Binding-site contacts:
Ligand atom C20 contacts residue ILE86 of chain 1.C at 3.7 Å (hydrophobic).
Ligand atom C49 contacts residue ILE133 of chain 1.C at 3.6 Å (hydrophobic).
Ligand atom C6 contacts residue LEU143 of chain 1.C at 3.7 Å (hydrophobic).
Ligand atom N8 contacts residue ALA42 of chain 1.C at 3.7 Å.
Ligand atom N3 contacts residue MET91 of chain 1.C at 3.0 Å (h-bond).
Ligand atom N21 contacts residue GLU59 of chain 1.C at 3.1 Å (salt-bridge).
Ligand atom O29 contacts residue ASP154 of chain 1.C at 3.0 Å (salt-bridge).
Ligand atom C17 contacts residue GLU59 of chain 1.C at 3.3 Å.
Ligand atom O29 contacts residue VAL72 of chain 1.C at 3.0 Å.
Ligand atom C2 contacts residue MET91 of chain 1.C at 2.9 Å (hydrophobic).
Ligand atom C29 contacts residue MET63 of chain 1.C at 3.6 Å (hydrophobic).
Ligand atom C46 contacts residue ILE66 of chain 1.C at 3.6 Å (hydrophobic).
Ligand atom C20 contacts residue THR88 of chain 1.C at 3.7 Å.
Ligand atom N21 contacts residue ASP154 of chain 1.C at 3.5 Å (salt-bridge).
Ligand atom N10 contacts residue PHE155 of chain 1.C at 3.5 Å.
Ligand atom C20 contacts residue LYS44 of chain 1.C at 3.4 Å.
Ligand atom C52 contacts residue HIS134 of chain 1.C at 3.2 Å.
Ligand atom C20 contacts residue ALA42 of chain 1.C at 3.3 Å (hydrophobic).
Ligand atom N21 contacts residue MET63 of chain 1.C at 3.5 Å (h-bond).
Ligand atom N51 contacts residue ILE133 of chain 1.C at 2.8 Å (h-bond).
Ligand atom C19 contacts residue THR88 of chain 1.C at 3.6 Å.
Ligand atom C53 contacts residue ASP154 of chain 1.C at 3.3 Å.
Ligand atom C50 contacts residue ILE133 of chain 1.C at 3.3 Å (hydrophobic).
Ligand atom N13 contacts residue THR88 of chain 1.C at 3.1 Å (h-bond).
Ligand atom C11 contacts residue TYR26 of chain 1.C at 3.7 Å (hydrophobic).
Ligand atom C54 contacts residue ILE133 of chain 1.C at 3.4 Å (hydrophobic).
Ligand atom C18 contacts residue ILE86 of chain 1.C at 3.6 Å (hydrophobic).
Ligand atom C54 contacts residue HIS134 of chain 1.C at 3.6 Å.
Ligand atom O29 contacts residue ALA153 of chain 1.C at 3.4 Å.
Ligand atom N3 contacts residue PHE90 of chain 1.C at 3.7 Å.
Ligand atom C11 contacts residue PHE155 of chain 1.C at 3.5 Å (hydrophobic).
Ligand atom C16 contacts residue GLU59 of chain 1.C at 3.6 Å.
Ligand atom C52 contacts residue ASP154 of chain 1.C at 3.1 Å.
Ligand atom C5 contacts residue LEU143 of chain 1.C at 3.6 Å (hydrophobic).
Ligand atom C14 contacts residue THR88 of chain 1.C at 3.4 Å.
Ligand atom C22 contacts residue ASP154 of chain 1.C at 3.5 Å.
Ligand atom C25 contacts residue ASP154 of chain 1.C at 3.7 Å.
Ligand atom C12 contacts residue TYR26 of chain 1.C at 3.5 Å (hydrophobic).
Ligand atom N51 contacts residue HIS134 of chain 1.C at 3.4 Å (h-bond).
Ligand atom C18 contacts residue LYS44 of chain 1.C at 3.7 Å.

Sequence of chain 1.C:
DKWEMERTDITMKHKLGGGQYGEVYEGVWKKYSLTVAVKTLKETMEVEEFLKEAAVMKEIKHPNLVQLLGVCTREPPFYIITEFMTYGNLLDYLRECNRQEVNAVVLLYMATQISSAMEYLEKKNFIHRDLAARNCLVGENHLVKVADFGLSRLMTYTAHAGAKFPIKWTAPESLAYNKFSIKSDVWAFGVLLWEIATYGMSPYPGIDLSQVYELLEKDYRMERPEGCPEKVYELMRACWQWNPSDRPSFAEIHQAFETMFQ

This small molecule binds to this protein.
Small molecule (SMILES): Cc1ccc(NC(=O)c2ccc(CN3CCN(C)CC3)cc2)cc1Nc1nccc(-c2cccnc2)n1